Sequence of chain 1.B:
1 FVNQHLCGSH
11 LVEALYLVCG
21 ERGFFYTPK

Sequence of chain 2.B:
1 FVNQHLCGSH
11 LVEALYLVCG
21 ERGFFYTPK

Sequence of chain 2.F:
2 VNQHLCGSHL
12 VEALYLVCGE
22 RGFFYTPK

Sequence of chain 2.E:
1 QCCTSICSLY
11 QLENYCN

Binding-site contacts:
Ligand atom O1 contacts residue CYS2 of chain 2.E at 3.1 Å.
Ligand atom C2 contacts residue HIS5 of chain 2.B at 4.1 Å.
Ligand atom C3 contacts residue ALA14 of chain 2.F at 4.0 Å (hydrophobic).
Ligand atom C1 contacts residue LEU11 of chain 2.F at 4.3 Å (hydrophobic).
Ligand atom C4 contacts residue HIS5 of chain 2.B at 4.0 Å.
Ligand atom O3 contacts residue LEU17 of chain 1.B at 3.1 Å.
Ligand atom C5 contacts residue CYS2 of chain 2.E at 4.4 Å (hydrophobic).
Ligand atom C5 contacts residue HIS10 of chain 2.F at 4.2 Å.
Ligand atom C4 contacts residue LEU11 of chain 2.F at 4.3 Å (hydrophobic).
Ligand atom C5 contacts residue LEU11 of chain 2.F at 3.9 Å (hydrophobic).
Ligand atom C2 contacts residue CYS7 of chain 2.E at 4.0 Å (hydrophobic).
Ligand atom C4 contacts residue ALA14 of chain 2.F at 4.1 Å (hydrophobic).
Ligand atom C2 contacts residue LEU12 of chain 2.E at 4.2 Å (hydrophobic).
Ligand atom C5 contacts residue LEU6 of chain 2.B at 4.2 Å (hydrophobic).
Ligand atom O3 contacts residue HIS5 of chain 2.B at 3.5 Å (h-bond).
Ligand atom C6 contacts residue LEU11 of chain 2.F at 4.0 Å (hydrophobic).
Ligand atom C1 contacts residue CYS2 of chain 2.E at 3.7 Å (hydrophobic).
Ligand atom C1 contacts residue LEU12 of chain 2.E at 4.3 Å (hydrophobic).
Ligand atom C4 contacts residue HIS10 of chain 2.F at 4.0 Å.
Ligand atom O1 contacts residue ILE6 of chain 2.E at 3.8 Å.
Ligand atom C3 contacts residue HIS5 of chain 2.B at 3.6 Å.
Ligand atom O3 contacts residue ALA14 of chain 2.F at 3.7 Å.
Ligand atom C1 contacts residue CYS7 of chain 2.E at 3.8 Å (hydrophobic).
Ligand atom O1 contacts residue CYS7 of chain 2.E at 2.7 Å (h-bond).
Ligand atom O1 contacts residue LEU12 of chain 2.E at 4.1 Å.
Ligand atom C6 contacts residue CYS2 of chain 2.E at 3.3 Å (hydrophobic).
Ligand atom C2 contacts residue ILE6 of chain 2.E at 4.4 Å (hydrophobic).
Ligand atom C1 contacts residue ILE6 of chain 2.E at 4.5 Å (hydrophobic).
Ligand atom C3 contacts residue LEU17 of chain 1.B at 4.4 Å (hydrophobic).
Ligand atom O1 contacts residue SER5 of chain 2.E at 3.5 Å (h-bond).
Ligand atom C4 contacts residue LEU6 of chain 2.B at 4.3 Å (hydrophobic).
Ligand atom C1 contacts residue SER5 of chain 2.E at 4.4 Å.

This small molecule binds to this protein.
Small molecule (SMILES): Oc1cccc(O)c1